Sequence of chain 2.B:
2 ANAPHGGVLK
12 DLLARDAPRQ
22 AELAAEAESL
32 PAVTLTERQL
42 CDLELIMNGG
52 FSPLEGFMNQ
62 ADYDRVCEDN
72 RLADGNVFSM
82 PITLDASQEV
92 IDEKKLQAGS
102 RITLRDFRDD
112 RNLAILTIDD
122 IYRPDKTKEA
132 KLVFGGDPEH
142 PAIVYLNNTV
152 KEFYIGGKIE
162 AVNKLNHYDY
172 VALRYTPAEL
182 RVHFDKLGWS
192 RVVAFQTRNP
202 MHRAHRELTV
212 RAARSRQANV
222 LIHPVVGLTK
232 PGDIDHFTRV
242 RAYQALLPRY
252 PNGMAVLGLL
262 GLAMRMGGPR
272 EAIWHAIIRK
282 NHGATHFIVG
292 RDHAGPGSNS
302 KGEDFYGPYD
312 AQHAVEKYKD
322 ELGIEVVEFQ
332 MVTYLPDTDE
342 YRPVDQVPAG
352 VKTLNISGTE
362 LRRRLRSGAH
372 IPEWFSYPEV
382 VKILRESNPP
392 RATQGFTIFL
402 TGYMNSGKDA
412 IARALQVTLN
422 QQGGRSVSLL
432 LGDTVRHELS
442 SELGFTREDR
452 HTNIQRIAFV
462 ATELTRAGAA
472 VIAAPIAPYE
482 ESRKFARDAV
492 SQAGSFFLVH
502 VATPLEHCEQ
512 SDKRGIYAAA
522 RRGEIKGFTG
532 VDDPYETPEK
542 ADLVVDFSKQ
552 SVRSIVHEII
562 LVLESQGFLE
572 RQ

The small molecule below binds the protein below.
Small molecule (SMILES): Nc1ncnc2c1ncn2[C@@H]1O[C@H](CO[P](=O)(O)OS(=O)(=O)O)[C@@H](O)[C@H]1O

Binding-site contacts:
Ligand atom C4' contacts residue ASP434 of chain 2.B at 3.5 Å.
Ligand atom O3B contacts residue PRO479 of chain 2.B at 3.1 Å.
Ligand atom N9 contacts residue PHE446 of chain 2.B at 3.6 Å.
Ligand atom C2 contacts residue THR530 of chain 2.B at 3.7 Å.
Ligand atom N3 contacts residue PHE529 of chain 2.B at 3.6 Å.
Ligand atom O2' contacts residue MET405 of chain 2.B at 3.1 Å.
Ligand atom O1B contacts residue PRO476 of chain 2.B at 3.6 Å.
Ligand atom C5 contacts residue PHE446 of chain 2.B at 3.5 Å (hydrophobic).
Ligand atom O3' contacts residue ASP434 of chain 2.B at 2.6 Å (salt-bridge).
Ligand atom N6 contacts residue PHE529 of chain 2.B at 3.3 Å.
Ligand atom C2 contacts residue ARG451 of chain 2.B at 3.5 Å.
Ligand atom C2 contacts residue ILE477 of chain 2.B at 3.7 Å (hydrophobic).
Ligand atom N6 contacts residue GLY528 of chain 2.B at 3.1 Å (h-bond).
Ligand atom O3B contacts residue ARG451 of chain 2.B at 3.5 Å.
Ligand atom O3A contacts residue ARG437 of chain 2.B at 3.6 Å.
Ligand atom O2A contacts residue ASN454 of chain 2.B at 3.2 Å (h-bond).
Ligand atom O2' contacts residue ILE517 of chain 2.B at 3.7 Å.
Ligand atom C3' contacts residue ASP434 of chain 2.B at 3.3 Å.
Ligand atom C4 contacts residue PHE446 of chain 2.B at 3.6 Å (hydrophobic).
Ligand atom N1 contacts residue PHE529 of chain 2.B at 3.5 Å.
Ligand atom C8 contacts residue PHE446 of chain 2.B at 3.4 Å (hydrophobic).
Ligand atom C5' contacts residue ILE477 of chain 2.B at 3.6 Å (hydrophobic).
Ligand atom N6 contacts residue LYS527 of chain 2.B at 3.6 Å (salt-bridge).
Ligand atom N6 contacts residue ARG451 of chain 2.B at 3.2 Å (salt-bridge).
Ligand atom O1B contacts residue ALA478 of chain 2.B at 3.0 Å (h-bond).
Ligand atom C6 contacts residue PHE446 of chain 2.B at 3.6 Å (hydrophobic).
Ligand atom O5' contacts residue PHE446 of chain 2.B at 3.6 Å.
Ligand atom O2A contacts residue ARG437 of chain 2.B at 2.7 Å (salt-bridge).
Ligand atom O1B contacts residue ILE477 of chain 2.B at 3.1 Å (h-bond).
Ligand atom N6 contacts residue PHE446 of chain 2.B at 3.6 Å.
Ligand atom O2B contacts residue ARG437 of chain 2.B at 2.6 Å (salt-bridge).
Ligand atom N7 contacts residue PHE446 of chain 2.B at 3.4 Å.
Ligand atom N1 contacts residue ARG451 of chain 2.B at 2.6 Å (salt-bridge).
Ligand atom O1A contacts residue ILE477 of chain 2.B at 2.8 Å (h-bond).
Ligand atom O1A contacts residue PRO476 of chain 2.B at 3.6 Å.
Ligand atom C6 contacts residue ARG451 of chain 2.B at 3.1 Å.
Ligand atom N1 contacts residue THR530 of chain 2.B at 3.3 Å (h-bond).
Ligand atom PA contacts residue ARG437 of chain 2.B at 3.7 Å.
Ligand atom C6 contacts residue PHE529 of chain 2.B at 3.6 Å (hydrophobic).
Ligand atom O2B contacts residue ASN454 of chain 2.B at 3.1 Å (h-bond).